The protein below binds the small molecule below.
Small molecule (SMILES): N[C@@H](CCC(=O)O)C(=O)O

Sequence of chain 2.B:
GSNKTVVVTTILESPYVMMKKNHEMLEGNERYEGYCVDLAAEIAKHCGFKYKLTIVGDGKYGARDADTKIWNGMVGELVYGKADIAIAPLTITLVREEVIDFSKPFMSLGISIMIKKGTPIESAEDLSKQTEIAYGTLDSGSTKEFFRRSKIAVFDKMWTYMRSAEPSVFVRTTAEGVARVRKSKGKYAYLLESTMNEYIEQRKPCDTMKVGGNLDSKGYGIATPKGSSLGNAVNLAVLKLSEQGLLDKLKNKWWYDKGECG

Binding-site contacts:
Ligand atom O contacts residue GLY141 of chain 2.B at 3.3 Å.
Ligand atom OXT contacts residue LEU90 of chain 2.B at 3.6 Å.
Ligand atom C contacts residue ARG96 of chain 2.B at 3.5 Å.
Ligand atom OXT contacts residue PRO89 of chain 2.B at 3.8 Å.
Ligand atom CG contacts residue TYR61 of chain 2.B at 4.3 Å (hydrophobic).
Ligand atom CB contacts residue GLU193 of chain 2.B at 4.0 Å.
Ligand atom N contacts residue TYR61 of chain 2.B at 4.0 Å.
Ligand atom O contacts residue SER142 of chain 2.B at 2.9 Å (h-bond).
Ligand atom CG contacts residue LEU138 of chain 2.B at 3.7 Å (hydrophobic).
Ligand atom CA contacts residue PRO89 of chain 2.B at 4.1 Å (hydrophobic).
Ligand atom N contacts residue TYR220 of chain 2.B at 3.7 Å.
Ligand atom CB contacts residue LEU138 of chain 2.B at 4.0 Å (hydrophobic).
Ligand atom C contacts residue TYR61 of chain 2.B at 3.6 Å (hydrophobic).
Ligand atom OE1 contacts residue THR143 of chain 2.B at 3.2 Å (h-bond).
Ligand atom OXT contacts residue THR91 of chain 2.B at 2.9 Å (h-bond).
Ligand atom OXT contacts residue ARG96 of chain 2.B at 2.8 Å (salt-bridge).
Ligand atom N contacts residue PRO89 of chain 2.B at 2.9 Å (h-bond).
Ligand atom OE2 contacts residue THR143 of chain 2.B at 2.6 Å (h-bond).
Ligand atom CB contacts residue TYR61 of chain 2.B at 3.5 Å (hydrophobic).
Ligand atom CD contacts residue THR143 of chain 2.B at 3.2 Å.
Ligand atom C contacts residue THR91 of chain 2.B at 3.7 Å.
Ligand atom OE1 contacts residue LEU138 of chain 2.B at 4.1 Å.
Ligand atom CG contacts residue GLU193 of chain 2.B at 3.5 Å.
Ligand atom O contacts residue TYR61 of chain 2.B at 3.4 Å.
Ligand atom CD contacts residue GLU193 of chain 2.B at 3.9 Å.
Ligand atom N contacts residue GLU193 of chain 2.B at 2.7 Å (salt-bridge).
Ligand atom CD contacts residue LEU138 of chain 2.B at 4.0 Å (hydrophobic).
Ligand atom N contacts residue SER142 of chain 2.B at 4.2 Å.
Ligand atom OXT contacts residue TYR61 of chain 2.B at 3.5 Å.
Ligand atom CA contacts residue SER142 of chain 2.B at 3.4 Å.
Ligand atom OXT contacts residue SER142 of chain 2.B at 4.0 Å.
Ligand atom CA contacts residue TYR61 of chain 2.B at 4.0 Å (hydrophobic).
Ligand atom OE1 contacts residue GLY141 of chain 2.B at 3.7 Å.
Ligand atom OE1 contacts residue SER142 of chain 2.B at 3.3 Å (h-bond).
Ligand atom CA contacts residue THR91 of chain 2.B at 3.4 Å.
Ligand atom C contacts residue SER142 of chain 2.B at 3.4 Å.
Ligand atom OE2 contacts residue GLU193 of chain 2.B at 3.6 Å.
Ligand atom CA contacts residue GLU193 of chain 2.B at 3.3 Å.
Ligand atom N contacts residue THR91 of chain 2.B at 2.9 Å (h-bond).
Ligand atom O contacts residue ARG96 of chain 2.B at 2.8 Å (salt-bridge).